Sequence of chain 1.C:
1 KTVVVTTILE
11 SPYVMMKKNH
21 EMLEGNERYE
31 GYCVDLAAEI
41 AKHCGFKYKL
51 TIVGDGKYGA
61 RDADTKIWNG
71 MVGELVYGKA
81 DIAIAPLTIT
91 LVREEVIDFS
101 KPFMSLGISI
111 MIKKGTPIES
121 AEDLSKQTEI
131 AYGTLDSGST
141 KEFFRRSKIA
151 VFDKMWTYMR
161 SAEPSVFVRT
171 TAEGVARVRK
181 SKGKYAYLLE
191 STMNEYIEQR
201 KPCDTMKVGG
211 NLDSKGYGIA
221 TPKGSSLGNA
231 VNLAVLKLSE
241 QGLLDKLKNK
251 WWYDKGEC

The small molecule below binds the protein below.
Small molecule (SMILES): N[C@@H](CCC(=O)O)C(=O)O

Binding-site contacts:
Ligand atom OXT contacts residue ARG93 of chain 1.C at 2.7 Å (salt-bridge).
Ligand atom CB contacts residue LEU135 of chain 1.C at 4.1 Å (hydrophobic).
Ligand atom OXT contacts residue LEU87 of chain 1.C at 3.7 Å.
Ligand atom N contacts residue GLU190 of chain 1.C at 2.8 Å (salt-bridge).
Ligand atom C contacts residue SER139 of chain 1.C at 3.5 Å.
Ligand atom CA contacts residue PRO86 of chain 1.C at 4.1 Å (hydrophobic).
Ligand atom N contacts residue THR88 of chain 1.C at 3.0 Å (h-bond).
Ligand atom OE2 contacts residue SER139 of chain 1.C at 3.2 Å (h-bond).
Ligand atom OE1 contacts residue GLU190 of chain 1.C at 3.9 Å.
Ligand atom N contacts residue TYR58 of chain 1.C at 4.0 Å.
Ligand atom O contacts residue ARG93 of chain 1.C at 2.8 Å (salt-bridge).
Ligand atom OE2 contacts residue THR140 of chain 1.C at 3.1 Å (h-bond).
Ligand atom CB contacts residue TYR58 of chain 1.C at 3.5 Å (hydrophobic).
Ligand atom OE2 contacts residue LEU135 of chain 1.C at 4.3 Å.
Ligand atom O contacts residue GLY138 of chain 1.C at 3.3 Å.
Ligand atom CD contacts residue LEU135 of chain 1.C at 4.2 Å (hydrophobic).
Ligand atom N contacts residue PRO86 of chain 1.C at 2.9 Å (h-bond).
Ligand atom O contacts residue SER139 of chain 1.C at 3.0 Å (h-bond).
Ligand atom CD contacts residue THR140 of chain 1.C at 3.2 Å.
Ligand atom C contacts residue THR88 of chain 1.C at 3.6 Å.
Ligand atom OXT contacts residue SER139 of chain 1.C at 4.0 Å.
Ligand atom CG contacts residue GLU190 of chain 1.C at 3.7 Å.
Ligand atom CA contacts residue GLU190 of chain 1.C at 3.4 Å.
Ligand atom O contacts residue TYR58 of chain 1.C at 3.3 Å.
Ligand atom C contacts residue PRO86 of chain 1.C at 4.3 Å (hydrophobic).
Ligand atom CA contacts residue THR88 of chain 1.C at 3.4 Å.
Ligand atom CB contacts residue GLU190 of chain 1.C at 4.1 Å.
Ligand atom C contacts residue TYR58 of chain 1.C at 3.6 Å (hydrophobic).
Ligand atom N contacts residue SER139 of chain 1.C at 4.2 Å.
Ligand atom OE1 contacts residue THR140 of chain 1.C at 2.5 Å (h-bond).
Ligand atom OXT contacts residue THR88 of chain 1.C at 2.9 Å (h-bond).
Ligand atom C contacts residue ARG93 of chain 1.C at 3.4 Å.
Ligand atom OE2 contacts residue GLY138 of chain 1.C at 3.6 Å.
Ligand atom CD contacts residue GLU190 of chain 1.C at 4.1 Å.
Ligand atom OXT contacts residue TYR58 of chain 1.C at 3.6 Å.
Ligand atom N contacts residue TYR217 of chain 1.C at 3.7 Å.
Ligand atom CG contacts residue LEU135 of chain 1.C at 3.9 Å (hydrophobic).
Ligand atom CA contacts residue SER139 of chain 1.C at 3.4 Å.
Ligand atom CA contacts residue TYR58 of chain 1.C at 4.0 Å (hydrophobic).
Ligand atom OXT contacts residue PRO86 of chain 1.C at 3.7 Å.